Binding-site contacts:
Ligand atom O contacts residue ASP46 of chain 2.C at 3.7 Å.
Ligand atom N contacts residue SER66 of chain 2.C at 2.9 Å (h-bond).
Ligand atom CB contacts residue HIS42 of chain 2.B at 3.6 Å.
Ligand atom O contacts residue MET44 of chain 2.C at 3.8 Å.
Ligand atom OH contacts residue CYS72 of chain 2.C at 3.9 Å.
Ligand atom CA contacts residue SER66 of chain 2.C at 3.6 Å.
Ligand atom CG contacts residue CYS43 of chain 2.C at 3.7 Å (hydrophobic).
Ligand atom CE2 contacts residue SER42 of chain 2.C at 3.4 Å.
Ligand atom CE2 contacts residue TRP67 of chain 2.C at 3.8 Å (hydrophobic).
Ligand atom CZ contacts residue SER42 of chain 2.C at 3.6 Å.
Ligand atom C contacts residue SER47 of chain 2.C at 1.3 Å.
Ligand atom CG contacts residue LEU82 of chain 1.B at 2.8 Å (hydrophobic).
Ligand atom CB contacts residue SER66 of chain 2.C at 3.9 Å.
Ligand atom CA contacts residue TRP67 of chain 2.C at 3.5 Å (hydrophobic).
Ligand atom C contacts residue HIS42 of chain 2.B at 3.9 Å.
Ligand atom CB contacts residue LEU82 of chain 1.B at 3.9 Å (hydrophobic).
Ligand atom CE1 contacts residue GLY68 of chain 2.C at 3.9 Å.
Ligand atom CA contacts residue SER47 of chain 2.C at 2.6 Å.
Ligand atom CD1 contacts residue MET44 of chain 2.C at 3.1 Å (hydrophobic).
Ligand atom O contacts residue GLY68 of chain 2.C at 2.9 Å (h-bond).
Ligand atom O contacts residue GLY45 of chain 2.C at 3.0 Å (h-bond).
Ligand atom CE1 contacts residue SER69 of chain 2.C at 2.9 Å.
Ligand atom OH contacts residue GLY68 of chain 2.C at 3.1 Å.
Ligand atom OH contacts residue SER69 of chain 2.C at 2.8 Å (h-bond).
Ligand atom CZ contacts residue SER69 of chain 2.C at 3.2 Å.
Ligand atom CD contacts residue ILE84 of chain 1.B at 3.7 Å (hydrophobic).
Ligand atom CE2 contacts residue GLY68 of chain 2.C at 3.7 Å.
Ligand atom CB contacts residue SER47 of chain 2.C at 3.2 Å.
Ligand atom O contacts residue TRP67 of chain 2.C at 3.4 Å.
Ligand atom O contacts residue SER47 of chain 2.C at 2.2 Å (h-bond).
Ligand atom CA contacts residue SER66 of chain 2.C at 3.8 Å.
Ligand atom CG contacts residue ILE84 of chain 1.B at 3.7 Å (hydrophobic).
Ligand atom N contacts residue SER47 of chain 2.C at 3.1 Å (h-bond).
Ligand atom CZ contacts residue GLY68 of chain 2.C at 3.5 Å.
Ligand atom CB contacts residue CYS43 of chain 2.C at 3.2 Å (hydrophobic).
Ligand atom CD contacts residue LEU82 of chain 1.B at 3.2 Å (hydrophobic).
Ligand atom OH contacts residue SER42 of chain 2.C at 3.8 Å.
Ligand atom C contacts residue GLY68 of chain 2.C at 3.8 Å.
Ligand atom CE1 contacts residue MET44 of chain 2.C at 3.1 Å (hydrophobic).
Ligand atom C contacts residue SER66 of chain 2.C at 3.7 Å.

Sequence of chain 1.D:
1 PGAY

Sequence of chain 1.C:
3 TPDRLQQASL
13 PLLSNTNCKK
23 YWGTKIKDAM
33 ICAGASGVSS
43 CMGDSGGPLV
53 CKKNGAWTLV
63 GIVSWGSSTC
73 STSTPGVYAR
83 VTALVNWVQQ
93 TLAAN

The small molecule below binds the protein below.
Small molecule (SMILES): C[C@H](NC(=O)CNC(=O)[C@@H]1CCCN1)C(=O)N[C@H](C=O)Cc1ccc(O)cc1

Sequence of chain 2.B:
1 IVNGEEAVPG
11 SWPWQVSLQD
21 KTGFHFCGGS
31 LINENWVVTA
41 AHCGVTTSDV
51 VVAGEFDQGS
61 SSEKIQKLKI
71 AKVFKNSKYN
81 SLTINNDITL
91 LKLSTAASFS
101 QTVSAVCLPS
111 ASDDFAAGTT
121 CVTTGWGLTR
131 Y

Sequence of chain 1.B:
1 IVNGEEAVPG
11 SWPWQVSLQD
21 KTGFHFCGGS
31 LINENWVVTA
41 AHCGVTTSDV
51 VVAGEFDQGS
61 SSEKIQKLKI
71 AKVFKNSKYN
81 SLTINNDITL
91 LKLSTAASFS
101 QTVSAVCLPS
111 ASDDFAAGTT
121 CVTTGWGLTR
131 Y

Sequence of chain 2.C:
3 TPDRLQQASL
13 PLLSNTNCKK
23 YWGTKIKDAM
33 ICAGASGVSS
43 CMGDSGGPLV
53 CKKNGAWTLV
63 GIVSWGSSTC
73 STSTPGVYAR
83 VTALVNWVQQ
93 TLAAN